Sequence of chain 1.A:
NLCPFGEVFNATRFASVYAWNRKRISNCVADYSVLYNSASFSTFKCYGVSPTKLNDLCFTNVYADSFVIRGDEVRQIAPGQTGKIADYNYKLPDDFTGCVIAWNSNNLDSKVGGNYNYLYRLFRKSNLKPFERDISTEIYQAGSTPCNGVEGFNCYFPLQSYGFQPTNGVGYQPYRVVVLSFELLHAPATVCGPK

A protein and the small-molecule ligand that binds it are described below.
Small molecule (SMILES): CC(=O)N[C@H]1[C@H](O[C@H]2[C@H](O)[C@@H](NC(C)=O)CO[C@@H]2CO)O[C@H](CO)[C@@H](O)[C@@H]1O

Binding-site contacts:
Ligand atom O6 contacts residue VAL49 of chain 1.A at 4.3 Å.
Ligand atom C3 contacts residue ASN25 of chain 1.A at 3.8 Å.
Ligand atom C4 contacts residue ASN25 of chain 1.A at 4.2 Å.
Ligand atom N2 contacts residue VAL49 of chain 1.A at 4.2 Å.
Ligand atom C2 contacts residue ASN25 of chain 1.A at 2.5 Å.
Ligand atom C6 contacts residue ASN25 of chain 1.A at 3.5 Å.
Ligand atom O3 contacts residue VAL49 of chain 1.A at 3.5 Å.
Ligand atom C7 contacts residue ASN25 of chain 1.A at 3.1 Å.
Ligand atom O7 contacts residue PHE20 of chain 1.A at 4.1 Å.
Ligand atom N2 contacts residue ASN25 of chain 1.A at 3.2 Å (h-bond).
Ligand atom O7 contacts residue GLY21 of chain 1.A at 3.0 Å.
Ligand atom O5 contacts residue ASN25 of chain 1.A at 2.4 Å (h-bond).
Ligand atom C8 contacts residue VAL49 of chain 1.A at 4.2 Å (hydrophobic).
Ligand atom C1 contacts residue ASN25 of chain 1.A at 1.4 Å.
Ligand atom C8 contacts residue GLY21 of chain 1.A at 3.6 Å.
Ligand atom O7 contacts residue PHE24 of chain 1.A at 4.0 Å.
Ligand atom C7 contacts residue GLY21 of chain 1.A at 3.5 Å.
Ligand atom C5 contacts residue ASN25 of chain 1.A at 3.5 Å.
Ligand atom C8 contacts residue PHE20 of chain 1.A at 3.8 Å (hydrophobic).
Ligand atom O7 contacts residue ASN25 of chain 1.A at 2.4 Å (h-bond).